Sequence of chain 1.A:
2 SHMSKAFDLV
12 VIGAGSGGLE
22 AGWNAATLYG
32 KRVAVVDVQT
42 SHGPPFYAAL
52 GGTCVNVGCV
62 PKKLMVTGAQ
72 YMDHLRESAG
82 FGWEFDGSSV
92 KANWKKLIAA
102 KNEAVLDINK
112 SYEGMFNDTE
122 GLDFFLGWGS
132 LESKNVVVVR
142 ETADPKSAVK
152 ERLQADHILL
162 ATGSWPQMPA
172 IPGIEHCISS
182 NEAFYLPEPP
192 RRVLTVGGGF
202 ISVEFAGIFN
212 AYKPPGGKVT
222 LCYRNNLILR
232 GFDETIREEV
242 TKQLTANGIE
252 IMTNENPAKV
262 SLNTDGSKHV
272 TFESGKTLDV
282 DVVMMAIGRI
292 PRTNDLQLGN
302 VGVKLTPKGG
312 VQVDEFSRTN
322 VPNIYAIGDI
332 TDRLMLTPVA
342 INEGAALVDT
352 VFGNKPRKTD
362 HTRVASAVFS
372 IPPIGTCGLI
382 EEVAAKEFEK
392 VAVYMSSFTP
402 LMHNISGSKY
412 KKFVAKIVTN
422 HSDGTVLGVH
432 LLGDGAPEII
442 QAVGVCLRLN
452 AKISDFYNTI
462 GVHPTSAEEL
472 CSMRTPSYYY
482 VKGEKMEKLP

This protein binds this small molecule.
Small molecule (SMILES): N[C@@H](CCC(=O)N[C@@H](CS)C(=O)NCC(=O)NCCCCNCCCNC(=O)CNC(=O)[C@H](CS)NC(=O)CC[C@H](N)C(=O)O)C(=O)O

Binding-site contacts:
Ligand atom SG2 contacts residue VAL61 of chain 1.A at 3.6 Å.
Ligand atom OD1 contacts residue THR338 of chain 1.A at 3.8 Å.
Ligand atom SG2 contacts residue CYS55 of chain 1.A at 2.4 Å (h-bond).
Ligand atom CB2 contacts residue CYS55 of chain 1.A at 3.5 Å (hydrophobic).
Ligand atom CA3 contacts residue SER17 of chain 1.A at 3.5 Å.
Ligand atom CA6 contacts residue GLU470 of chain 1.B at 3.0 Å.
Ligand atom C7 contacts residue MET396 of chain 1.B at 3.7 Å (hydrophobic).
Ligand atom N6 contacts residue GLU470 of chain 1.B at 3.4 Å (salt-bridge).
Ligand atom N1 contacts residue SER473 of chain 1.B at 3.0 Å (h-bond).
Ligand atom O27 contacts residue SER397 of chain 1.B at 3.7 Å.
Ligand atom O2 contacts residue SER17 of chain 1.A at 3.1 Å (h-bond).
Ligand atom O21 contacts residue GLU470 of chain 1.B at 3.4 Å (salt-bridge).
Ligand atom C4S contacts residue TRP24 of chain 1.A at 3.6 Å (hydrophobic).
Ligand atom CG7 contacts residue SER397 of chain 1.B at 3.2 Å.
Ligand atom O11 contacts residue GLU469 of chain 1.B at 3.4 Å.
Ligand atom SG2 contacts residue HIS464 of chain 1.B at 3.7 Å.
Ligand atom CG7 contacts residue SER398 of chain 1.B at 3.3 Å.
Ligand atom O27 contacts residue SER398 of chain 1.B at 3.0 Å (h-bond).
Ligand atom O11 contacts residue GLU470 of chain 1.B at 2.8 Å (salt-bridge).
Ligand atom CB2 contacts residue VAL56 of chain 1.A at 3.5 Å (hydrophobic).
Ligand atom C2 contacts residue ILE342 of chain 1.A at 3.7 Å (hydrophobic).
Ligand atom C1 contacts residue GLU470 of chain 1.B at 3.2 Å.
Ligand atom CA5 contacts residue GLU470 of chain 1.B at 3.6 Å.
Ligand atom CD1 contacts residue HIS464 of chain 1.B at 3.5 Å.
Ligand atom OD1 contacts residue HIS464 of chain 1.B at 3.4 Å.
Ligand atom N3 contacts residue ILE342 of chain 1.A at 3.6 Å.
Ligand atom C2S contacts residue LEU20 of chain 1.A at 3.7 Å (hydrophobic).
Ligand atom N1S contacts residue GLU21 of chain 1.A at 2.9 Å (salt-bridge).
Ligand atom C7 contacts residue SER397 of chain 1.B at 3.7 Å.
Ligand atom CB7 contacts residue SER397 of chain 1.B at 3.2 Å.
Ligand atom CB6 contacts residue GLU470 of chain 1.B at 2.9 Å.
Ligand atom SG6 contacts residue PHE399 of chain 1.B at 3.7 Å.
Ligand atom CG1 contacts residue HIS464 of chain 1.B at 3.7 Å.
Ligand atom CB2 contacts residue TYR113 of chain 1.A at 3.5 Å (hydrophobic).
Ligand atom OD1 contacts residue ILE342 of chain 1.A at 3.4 Å.
Ligand atom O17 contacts residue MET396 of chain 1.B at 3.1 Å (h-bond).
Ligand atom O3 contacts residue TYR113 of chain 1.A at 2.8 Å (h-bond).
Ligand atom C2S contacts residue GLU21 of chain 1.A at 3.7 Å.
Ligand atom SG2 contacts residue VAL56 of chain 1.A at 3.4 Å.
Ligand atom CB1 contacts residue GLU469 of chain 1.B at 3.8 Å.

Sequence of chain 1.B:
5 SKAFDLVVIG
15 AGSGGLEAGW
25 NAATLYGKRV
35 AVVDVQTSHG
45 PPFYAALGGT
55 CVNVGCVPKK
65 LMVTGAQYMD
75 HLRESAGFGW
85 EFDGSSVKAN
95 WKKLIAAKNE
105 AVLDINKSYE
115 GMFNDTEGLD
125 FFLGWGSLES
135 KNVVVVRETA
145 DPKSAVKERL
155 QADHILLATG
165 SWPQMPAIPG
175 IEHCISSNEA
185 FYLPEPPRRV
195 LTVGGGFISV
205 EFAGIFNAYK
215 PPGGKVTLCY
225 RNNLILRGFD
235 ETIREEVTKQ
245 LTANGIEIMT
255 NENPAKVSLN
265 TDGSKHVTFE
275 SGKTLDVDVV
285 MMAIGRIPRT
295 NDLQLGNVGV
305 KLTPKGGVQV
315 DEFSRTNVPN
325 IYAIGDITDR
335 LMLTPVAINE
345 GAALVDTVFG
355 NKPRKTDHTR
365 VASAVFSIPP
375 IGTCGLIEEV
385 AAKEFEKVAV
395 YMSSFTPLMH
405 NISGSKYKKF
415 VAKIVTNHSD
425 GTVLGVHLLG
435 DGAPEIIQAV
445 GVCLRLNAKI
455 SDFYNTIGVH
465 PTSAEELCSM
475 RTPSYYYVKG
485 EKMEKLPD